The small molecule below binds the protein below.
Small molecule (SMILES): Nc1ccn([C@H]2C[C@H](O)[C@@H](COP(=O)(O)O)O2)c(=O)n1

Binding-site contacts:
Ligand atom OP1 contacts residue DA4 of chain 8.D at 2.2 Å.
Ligand atom OP2 contacts residue DA4 of chain 8.D at 3.6 Å.
Ligand atom P contacts residue DA4 of chain 8.D at 3.2 Å.
Ligand atom C5' contacts residue DA4 of chain 8.D at 4.0 Å.
Ligand atom O5' contacts residue DA4 of chain 8.D at 4.0 Å.
Ligand atom C2' contacts residue DA4 of chain 8.D at 3.5 Å.
Ligand atom O3' contacts residue DA4 of chain 8.D at 4.2 Å.
Ligand atom C4' contacts residue DA4 of chain 8.D at 4.3 Å.
Ligand atom C3' contacts residue DA4 of chain 8.D at 3.3 Å.